Binding-site contacts:
Ligand atom S6 contacts residue GLY91 of chain 1.B at 4.0 Å.
Ligand atom C8 contacts residue ALA93 of chain 1.B at 4.2 Å (hydrophobic).
Ligand atom C4 contacts residue PRO95 of chain 1.B at 4.4 Å (hydrophobic).
Ligand atom C8 contacts residue PRO95 of chain 1.B at 3.7 Å (hydrophobic).
Ligand atom S6 contacts residue SER23 of chain 1.B at 3.3 Å (h-bond).
Ligand atom O6 contacts residue SER23 of chain 1.B at 2.6 Å (h-bond).
Ligand atom O1 contacts residue PHE92 of chain 1.B at 3.0 Å (h-bond).
Ligand atom O3 contacts residue LYS71 of chain 1.B at 4.3 Å.
Ligand atom S3 contacts residue LYS71 of chain 1.B at 3.5 Å (salt-bridge).
Ligand atom C7 contacts residue PRO95 of chain 1.B at 3.9 Å (hydrophobic).
Ligand atom C contacts residue PRO95 of chain 1.B at 4.3 Å (hydrophobic).
Ligand atom O6 contacts residue PHE92 of chain 1.B at 4.0 Å.
Ligand atom C5 contacts residue LEU22 of chain 1.B at 4.1 Å (hydrophobic).
Ligand atom O1 contacts residue PHE94 of chain 1.B at 3.8 Å.
Ligand atom O1 contacts residue GLY91 of chain 1.B at 3.4 Å.
Ligand atom C4A contacts residue PRO95 of chain 1.B at 3.8 Å (hydrophobic).
Ligand atom C8A contacts residue PRO95 of chain 1.B at 3.7 Å (hydrophobic).
Ligand atom S6 contacts residue PRO95 of chain 1.B at 4.5 Å.
Ligand atom O32 contacts residue LYS71 of chain 1.B at 3.0 Å (salt-bridge).
Ligand atom C9 contacts residue ALA93 of chain 1.B at 3.6 Å (hydrophobic).
Ligand atom C7 contacts residue PHE92 of chain 1.B at 4.2 Å (hydrophobic).
Ligand atom C9 contacts residue PRO95 of chain 1.B at 3.6 Å (hydrophobic).
Ligand atom O1 contacts residue PRO95 of chain 1.B at 3.9 Å.
Ligand atom C8 contacts residue PHE94 of chain 1.B at 3.7 Å (hydrophobic).
Ligand atom C7 contacts residue PHE94 of chain 1.B at 4.4 Å (hydrophobic).
Ligand atom C8 contacts residue PHE92 of chain 1.B at 3.2 Å (hydrophobic).
Ligand atom O61 contacts residue LEU22 of chain 1.B at 3.4 Å.
Ligand atom O1 contacts residue SER23 of chain 1.B at 4.1 Å.
Ligand atom C9 contacts residue PHE94 of chain 1.B at 3.7 Å (hydrophobic).
Ligand atom S6 contacts residue PHE92 of chain 1.B at 4.1 Å.
Ligand atom O31 contacts residue LYS71 of chain 1.B at 3.2 Å.
Ligand atom C9 contacts residue PHE92 of chain 1.B at 4.0 Å (hydrophobic).
Ligand atom C contacts residue LEU22 of chain 1.B at 4.0 Å (hydrophobic).
Ligand atom O6 contacts residue GLY91 of chain 1.B at 3.5 Å.
Ligand atom C5 contacts residue PRO95 of chain 1.B at 3.7 Å (hydrophobic).
Ligand atom O61 contacts residue SER23 of chain 1.B at 2.9 Å (h-bond).
Ligand atom C8A contacts residue LEU22 of chain 1.B at 4.5 Å (hydrophobic).

This protein binds this small molecule.
Small molecule (SMILES): O=S(=O)(O)c1ccc2cc(S(=O)(=O)O)ccc2c1

Sequence of chain 1.B:
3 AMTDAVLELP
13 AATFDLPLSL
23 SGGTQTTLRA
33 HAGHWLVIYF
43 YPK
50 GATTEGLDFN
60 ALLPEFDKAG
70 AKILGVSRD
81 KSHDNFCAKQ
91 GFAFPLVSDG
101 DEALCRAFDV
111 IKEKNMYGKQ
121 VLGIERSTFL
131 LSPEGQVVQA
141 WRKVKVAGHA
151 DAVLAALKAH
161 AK